Sequence of chain 1.B:
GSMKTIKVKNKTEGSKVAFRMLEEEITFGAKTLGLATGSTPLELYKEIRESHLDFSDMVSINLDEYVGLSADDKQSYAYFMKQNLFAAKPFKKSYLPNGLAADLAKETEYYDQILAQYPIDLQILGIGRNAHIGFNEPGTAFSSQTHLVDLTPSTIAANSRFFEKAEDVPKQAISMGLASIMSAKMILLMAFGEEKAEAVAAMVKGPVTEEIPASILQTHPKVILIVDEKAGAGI

The small molecule below binds the protein below.
Small molecule (SMILES): N[C@@H]1[C@@H](O)[C@H](O)[C@@H](COP(=O)(O)O)O[C@@H]1O

Binding-site contacts:
Ligand atom O3P contacts residue GLY38 of chain 1.B at 3.5 Å.
Ligand atom C3 contacts residue GLY134 of chain 1.B at 4.0 Å.
Ligand atom O3 contacts residue THR37 of chain 1.B at 3.3 Å (h-bond).
Ligand atom O5 contacts residue GLY128 of chain 1.B at 4.2 Å.
Ligand atom P contacts residue SER39 of chain 1.B at 3.6 Å.
Ligand atom C6 contacts residue LYS196 of chain 1.B at 4.1 Å.
Ligand atom O4 contacts residue ILE127 of chain 1.B at 4.2 Å.
Ligand atom O2P contacts residue THR40 of chain 1.B at 2.6 Å (h-bond).
Ligand atom O6 contacts residue GLY38 of chain 1.B at 4.3 Å.
Ligand atom O1 contacts residue HIS132 of chain 1.B at 3.3 Å (h-bond).
Ligand atom N2 contacts residue THR37 of chain 1.B at 4.4 Å.
Ligand atom O3 contacts residue GLY134 of chain 1.B at 4.3 Å.
Ligand atom O2P contacts residue SER39 of chain 1.B at 3.4 Å (h-bond).
Ligand atom O2P contacts residue GLY38 of chain 1.B at 4.0 Å.
Ligand atom N2 contacts residue GLY38 of chain 1.B at 4.1 Å.
Ligand atom O4 contacts residue GLY126 of chain 1.B at 3.8 Å.
Ligand atom O3P contacts residue THR40 of chain 1.B at 4.1 Å.
Ligand atom C5 contacts residue HIS132 of chain 1.B at 3.5 Å.
Ligand atom C6 contacts residue ILE127 of chain 1.B at 3.5 Å (hydrophobic).
Ligand atom C4 contacts residue THR37 of chain 1.B at 4.2 Å.
Ligand atom P contacts residue LYS196 of chain 1.B at 4.0 Å.
Ligand atom P contacts residue GLY38 of chain 1.B at 4.2 Å.
Ligand atom O1 contacts residue GLY134 of chain 1.B at 3.4 Å (h-bond).
Ligand atom P contacts residue THR40 of chain 1.B at 3.7 Å.
Ligand atom C5 contacts residue ILE127 of chain 1.B at 4.1 Å (hydrophobic).
Ligand atom N2 contacts residue TYR77 of chain 1.B at 3.6 Å (h-bond).
Ligand atom C1 contacts residue GLY134 of chain 1.B at 4.4 Å.
Ligand atom O1P contacts residue LYS196 of chain 1.B at 2.9 Å (salt-bridge).
Ligand atom C6 contacts residue GLY128 of chain 1.B at 4.2 Å.
Ligand atom C1 contacts residue HIS132 of chain 1.B at 3.2 Å.
Ligand atom C2 contacts residue GLY38 of chain 1.B at 4.3 Å.
Ligand atom O2P contacts residue THR37 of chain 1.B at 4.4 Å.
Ligand atom O1 contacts residue PHE135 of chain 1.B at 3.7 Å.
Ligand atom O4 contacts residue THR37 of chain 1.B at 4.3 Å.
Ligand atom C5 contacts residue GLY128 of chain 1.B at 4.2 Å.
Ligand atom O3 contacts residue TYR77 of chain 1.B at 4.3 Å.
Ligand atom O5 contacts residue HIS132 of chain 1.B at 2.5 Å (h-bond).
Ligand atom O1P contacts residue THR40 of chain 1.B at 3.7 Å.
Ligand atom O2P contacts residue LYS196 of chain 1.B at 4.1 Å.
Ligand atom O3P contacts residue SER39 of chain 1.B at 2.7 Å (h-bond).